Binding-site contacts:
Ligand atom C3 contacts residue MET180 of chain 1.A at 3.5 Å (hydrophobic).
Ligand atom O2 contacts residue VAL262 of chain 1.A at 3.9 Å.
Ligand atom O3 contacts residue ARG258 of chain 1.A at 2.9 Å (salt-bridge).
Ligand atom O1 contacts residue ASP185 of chain 1.A at 3.4 Å (salt-bridge).
Ligand atom C5 contacts residue PN11 of chain 1.D at 1.5 Å.
Ligand atom O4 contacts residue SER260 of chain 1.A at 3.0 Å (h-bond).
Ligand atom O4 contacts residue PN11 of chain 1.D at 1.8 Å (h-bond).
Ligand atom C2 contacts residue FE21 of chain 1.B at 2.9 Å.
Ligand atom C4 contacts residue LEU204 of chain 1.A at 3.7 Å (hydrophobic).
Ligand atom C2 contacts residue PN11 of chain 1.D at 1.0 Å.
Ligand atom O1 contacts residue FE21 of chain 1.B at 2.3 Å.
Ligand atom O4 contacts residue ARG258 of chain 1.A at 3.1 Å (salt-bridge).
Ligand atom O2 contacts residue PHE264 of chain 1.A at 3.8 Å.
Ligand atom C4 contacts residue PN11 of chain 1.D at 1.1 Å.
Ligand atom O2 contacts residue ARG162 of chain 1.A at 3.5 Å (salt-bridge).
Ligand atom C5 contacts residue ARG258 of chain 1.A at 3.6 Å.
Ligand atom O1 contacts residue ILE305 of chain 1.A at 3.4 Å.
Ligand atom O3 contacts residue LEU204 of chain 1.A at 3.8 Å.
Ligand atom C2 contacts residue MET180 of chain 1.A at 3.5 Å (hydrophobic).
Ligand atom C3 contacts residue PN11 of chain 1.D at 1.0 Å.
Ligand atom C5 contacts residue SER260 of chain 1.A at 3.8 Å.
Ligand atom C4 contacts residue VAL245 of chain 1.A at 3.6 Å (hydrophobic).
Ligand atom O2 contacts residue PN11 of chain 1.D at 1.2 Å.
Ligand atom O1 contacts residue PN11 of chain 1.D at 0.7 Å (h-bond).
Ligand atom C1 contacts residue FE21 of chain 1.B at 2.9 Å.
Ligand atom O4 contacts residue PHE164 of chain 1.A at 3.9 Å.
Ligand atom C2 contacts residue HIS183 of chain 1.A at 3.9 Å.
Ligand atom O1 contacts residue PHE264 of chain 1.A at 3.6 Å.
Ligand atom C1 contacts residue PN11 of chain 1.D at 0.9 Å.
Ligand atom O3 contacts residue SER260 of chain 1.A at 3.8 Å.
Ligand atom O5 contacts residue HIS243 of chain 1.A at 3.0 Å (h-bond).
Ligand atom O5 contacts residue HIS183 of chain 1.A at 3.3 Å (h-bond).
Ligand atom O5 contacts residue FE21 of chain 1.B at 2.2 Å.
Ligand atom O1 contacts residue HIS183 of chain 1.A at 3.1 Å (h-bond).
Ligand atom O5 contacts residue MET180 of chain 1.A at 3.8 Å.
Ligand atom C1 contacts residue MET180 of chain 1.A at 3.9 Å (hydrophobic).
Ligand atom C5 contacts residue VAL245 of chain 1.A at 3.8 Å (hydrophobic).
Ligand atom O3 contacts residue PN11 of chain 1.D at 2.1 Å (h-bond).
Ligand atom C1 contacts residue HIS183 of chain 1.A at 3.8 Å.
Ligand atom O5 contacts residue PN11 of chain 1.D at 0.4 Å.

Sequence of chain 1.A:
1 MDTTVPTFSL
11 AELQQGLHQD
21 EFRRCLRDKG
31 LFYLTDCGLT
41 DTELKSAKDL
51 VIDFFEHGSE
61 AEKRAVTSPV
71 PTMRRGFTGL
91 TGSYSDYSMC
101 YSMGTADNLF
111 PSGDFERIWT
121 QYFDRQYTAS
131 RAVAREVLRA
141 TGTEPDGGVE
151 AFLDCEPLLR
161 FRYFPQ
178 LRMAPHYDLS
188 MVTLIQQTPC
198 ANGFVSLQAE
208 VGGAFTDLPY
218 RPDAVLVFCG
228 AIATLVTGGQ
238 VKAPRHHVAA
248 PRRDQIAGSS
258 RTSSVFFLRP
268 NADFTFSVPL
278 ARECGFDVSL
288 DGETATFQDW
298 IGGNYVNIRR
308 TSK

The small molecule below binds the protein below.
Small molecule (SMILES): O=C(O)CCC(=O)C(=O)O